Sequence of chain 1.A:
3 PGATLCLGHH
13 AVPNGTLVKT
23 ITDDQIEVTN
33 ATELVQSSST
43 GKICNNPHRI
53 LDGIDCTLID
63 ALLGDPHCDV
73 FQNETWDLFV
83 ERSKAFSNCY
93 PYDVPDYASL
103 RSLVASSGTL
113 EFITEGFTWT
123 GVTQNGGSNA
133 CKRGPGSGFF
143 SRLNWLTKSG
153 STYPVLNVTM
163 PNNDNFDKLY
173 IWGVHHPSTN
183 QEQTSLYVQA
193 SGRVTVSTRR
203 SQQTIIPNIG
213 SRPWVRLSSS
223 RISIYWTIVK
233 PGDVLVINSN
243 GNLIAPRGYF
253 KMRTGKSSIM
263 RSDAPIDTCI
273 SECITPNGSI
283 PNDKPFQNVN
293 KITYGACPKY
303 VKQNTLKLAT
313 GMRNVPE

Binding-site contacts:
Ligand atom N2 contacts residue ASN159 of chain 1.A at 3.1 Å (h-bond).
Ligand atom C6 contacts residue THR161 of chain 1.A at 4.1 Å.
Ligand atom C8 contacts residue THR161 of chain 1.A at 4.4 Å.
Ligand atom C2 contacts residue ASN159 of chain 1.A at 2.5 Å.
Ligand atom C6 contacts residue VAL238 of chain 1.A at 4.2 Å (hydrophobic).
Ligand atom C1 contacts residue ASN159 of chain 1.A at 1.5 Å.
Ligand atom C3 contacts residue ASN159 of chain 1.A at 3.9 Å.
Ligand atom C7 contacts residue ASN159 of chain 1.A at 3.4 Å.
Ligand atom O7 contacts residue ASN159 of chain 1.A at 3.3 Å (h-bond).
Ligand atom O6 contacts residue THR161 of chain 1.A at 4.0 Å.
Ligand atom C4 contacts residue ASN159 of chain 1.A at 4.2 Å.
Ligand atom C5 contacts residue ASN159 of chain 1.A at 3.7 Å.
Ligand atom O5 contacts residue ASN159 of chain 1.A at 2.4 Å (h-bond).

This protein binds this small molecule.
Small molecule (SMILES): CC(=O)N[C@H]1[C@H](O[C@H]2[C@H](O)[C@@H](NC(C)=O)CO[C@@H]2CO)O[C@H](CO)[C@@H](O[C@@H]2O[C@H](CO)[C@@H](O)[C@H](O)[C@@H]2O)[C@@H]1O